A small-molecule ligand and the protein it binds are described below.
Small molecule (SMILES): CC(=O)N[C@H]1[C@H](O[C@H]2[C@H](O)[C@@H](NC(C)=O)CO[C@@H]2CO)O[C@H](CO)[C@@H](O)[C@@H]1O

Sequence of chain 1.C:
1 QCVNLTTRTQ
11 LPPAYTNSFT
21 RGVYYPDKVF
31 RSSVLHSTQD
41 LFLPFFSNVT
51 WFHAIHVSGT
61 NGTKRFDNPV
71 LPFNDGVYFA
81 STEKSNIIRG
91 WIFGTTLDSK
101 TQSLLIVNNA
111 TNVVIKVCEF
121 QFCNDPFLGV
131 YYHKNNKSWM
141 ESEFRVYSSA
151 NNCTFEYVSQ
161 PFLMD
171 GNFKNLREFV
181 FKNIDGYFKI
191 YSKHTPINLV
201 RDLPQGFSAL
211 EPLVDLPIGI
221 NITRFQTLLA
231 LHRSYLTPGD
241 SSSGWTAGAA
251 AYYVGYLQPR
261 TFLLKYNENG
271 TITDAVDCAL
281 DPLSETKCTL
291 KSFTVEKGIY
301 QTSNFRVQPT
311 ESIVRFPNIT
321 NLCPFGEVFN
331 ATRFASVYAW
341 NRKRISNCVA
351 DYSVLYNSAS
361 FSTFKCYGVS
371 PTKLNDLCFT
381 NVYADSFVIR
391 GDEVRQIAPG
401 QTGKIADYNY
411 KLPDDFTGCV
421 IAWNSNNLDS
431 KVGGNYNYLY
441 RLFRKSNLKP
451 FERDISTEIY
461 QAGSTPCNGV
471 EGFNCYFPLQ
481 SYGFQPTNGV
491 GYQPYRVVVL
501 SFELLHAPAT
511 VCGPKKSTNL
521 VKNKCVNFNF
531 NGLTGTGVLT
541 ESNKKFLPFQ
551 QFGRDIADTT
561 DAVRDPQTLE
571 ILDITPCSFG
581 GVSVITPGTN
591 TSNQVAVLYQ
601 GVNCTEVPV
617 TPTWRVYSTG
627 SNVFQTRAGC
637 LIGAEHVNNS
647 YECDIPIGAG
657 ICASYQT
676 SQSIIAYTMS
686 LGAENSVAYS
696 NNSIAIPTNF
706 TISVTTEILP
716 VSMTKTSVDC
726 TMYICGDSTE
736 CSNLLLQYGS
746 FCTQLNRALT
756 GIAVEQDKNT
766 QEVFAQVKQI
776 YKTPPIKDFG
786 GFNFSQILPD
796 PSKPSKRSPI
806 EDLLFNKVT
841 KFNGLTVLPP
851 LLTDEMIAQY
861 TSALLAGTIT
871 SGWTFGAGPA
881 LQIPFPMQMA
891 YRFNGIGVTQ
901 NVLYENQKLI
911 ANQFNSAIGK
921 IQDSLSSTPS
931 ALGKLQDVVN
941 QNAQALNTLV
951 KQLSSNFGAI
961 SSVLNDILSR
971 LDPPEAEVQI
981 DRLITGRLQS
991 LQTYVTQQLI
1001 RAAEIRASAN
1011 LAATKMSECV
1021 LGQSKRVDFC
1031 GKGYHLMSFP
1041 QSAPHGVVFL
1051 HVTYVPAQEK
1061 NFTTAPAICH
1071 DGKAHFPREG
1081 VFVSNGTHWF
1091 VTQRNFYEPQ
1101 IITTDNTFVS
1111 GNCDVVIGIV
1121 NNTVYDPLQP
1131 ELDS

Binding-site contacts:
Ligand atom C3 contacts residue ASN1085 of chain 1.C at 3.8 Å.
Ligand atom O5 contacts residue ASN1085 of chain 1.C at 2.4 Å (h-bond).
Ligand atom N2 contacts residue THR1087 of chain 1.C at 3.9 Å.
Ligand atom C2 contacts residue ASN1085 of chain 1.C at 2.5 Å.
Ligand atom O5 contacts residue HIS1088 of chain 1.C at 4.0 Å.
Ligand atom C6 contacts residue HIS1088 of chain 1.C at 4.2 Å.
Ligand atom C7 contacts residue ASN1085 of chain 1.C at 3.3 Å.
Ligand atom O4 contacts residue HIS1088 of chain 1.C at 3.8 Å.
Ligand atom N2 contacts residue ASN1085 of chain 1.C at 2.9 Å (h-bond).
Ligand atom C8 contacts residue ASN1085 of chain 1.C at 3.8 Å.
Ligand atom C4 contacts residue HIS1088 of chain 1.C at 4.0 Å.
Ligand atom O7 contacts residue ASN1085 of chain 1.C at 3.5 Å (h-bond).
Ligand atom C5 contacts residue HIS1088 of chain 1.C at 3.3 Å.
Ligand atom O5 contacts residue PHE1090 of chain 1.C at 3.8 Å.
Ligand atom C5 contacts residue ASN1085 of chain 1.C at 3.7 Å.
Ligand atom O6 contacts residue PHE1090 of chain 1.C at 4.3 Å.
Ligand atom C1 contacts residue HIS1088 of chain 1.C at 4.0 Å.
Ligand atom C5 contacts residue PHE1090 of chain 1.C at 4.1 Å (hydrophobic).
Ligand atom C4 contacts residue ASN1085 of chain 1.C at 4.2 Å.
Ligand atom C3 contacts residue HIS1088 of chain 1.C at 4.1 Å.
Ligand atom C8 contacts residue THR1087 of chain 1.C at 4.3 Å.
Ligand atom C6 contacts residue PHE1090 of chain 1.C at 3.5 Å (hydrophobic).
Ligand atom C1 contacts residue ASN1085 of chain 1.C at 1.4 Å.